The small molecule below binds the protein below.
Small molecule (SMILES): OCCCO

Binding-site contacts:
Ligand atom C2 contacts residue VAL7 of chain 1.B at 3.4 Å (hydrophobic).
Ligand atom C3 contacts residue VAL7 of chain 1.B at 3.0 Å (hydrophobic).
Ligand atom O1 contacts residue VAL7 of chain 1.B at 3.1 Å (h-bond).
Ligand atom C3 contacts residue PHE8 of chain 1.B at 4.1 Å (hydrophobic).
Ligand atom C2 contacts residue ARG362 of chain 1.B at 4.3 Å.
Ligand atom C3 contacts residue ARG362 of chain 1.B at 3.9 Å.
Ligand atom C1 contacts residue PHE8 of chain 1.B at 4.0 Å (hydrophobic).
Ligand atom O1 contacts residue LEU255 of chain 1.B at 3.7 Å.
Ligand atom O1 contacts residue GLU6 of chain 1.B at 3.4 Å.
Ligand atom O3 contacts residue VAL290 of chain 1.B at 4.0 Å.
Ligand atom C1 contacts residue GLU6 of chain 1.B at 4.1 Å.
Ligand atom O3 contacts residue VAL7 of chain 1.B at 3.5 Å (h-bond).
Ligand atom O3 contacts residue ARG362 of chain 1.B at 2.8 Å (salt-bridge).
Ligand atom C1 contacts residue VAL7 of chain 1.B at 3.4 Å (hydrophobic).

Sequence of chain 1.B:
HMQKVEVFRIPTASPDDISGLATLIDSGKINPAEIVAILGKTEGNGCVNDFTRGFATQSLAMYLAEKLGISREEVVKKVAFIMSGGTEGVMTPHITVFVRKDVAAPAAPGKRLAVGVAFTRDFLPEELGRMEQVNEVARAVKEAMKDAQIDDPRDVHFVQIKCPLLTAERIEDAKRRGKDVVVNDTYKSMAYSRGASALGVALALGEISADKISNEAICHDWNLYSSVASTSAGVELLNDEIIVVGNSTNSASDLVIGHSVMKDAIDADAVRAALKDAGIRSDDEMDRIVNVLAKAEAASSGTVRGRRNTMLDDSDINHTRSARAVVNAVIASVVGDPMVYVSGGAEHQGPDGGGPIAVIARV